Binding-site contacts:
Ligand atom C5 contacts residue TYR196 of chain 1.A at 3.6 Å (hydrophobic).
Ligand atom CL7 contacts residue THR148 of chain 1.A at 3.4 Å.
Ligand atom N16 contacts residue TYR189 of chain 1.A at 2.7 Å (h-bond).
Ligand atom N16 contacts residue CYS191 of chain 1.A at 3.9 Å.
Ligand atom C13 contacts residue TRP147 of chain 1.A at 3.2 Å (hydrophobic).
Ligand atom C6 contacts residue TRP147 of chain 1.A at 3.9 Å (hydrophobic).
Ligand atom C12 contacts residue TRP147 of chain 1.A at 3.8 Å (hydrophobic).
Ligand atom C1 contacts residue TRP147 of chain 1.A at 4.0 Å (hydrophobic).
Ligand atom C12 contacts residue TYR93 of chain 1.A at 3.6 Å (hydrophobic).
Ligand atom N16 contacts residue THR188 of chain 1.A at 3.5 Å.
Ligand atom N14 contacts residue TYR189 of chain 1.A at 4.1 Å.
Ligand atom C10 contacts residue TYR196 of chain 1.A at 4.0 Å (hydrophobic).
Ligand atom C15 contacts residue CYS191 of chain 1.A at 3.4 Å (hydrophobic).
Ligand atom N14 contacts residue CYS192 of chain 1.A at 3.6 Å.
Ligand atom C4 contacts residue MET118 of chain 1.B at 4.0 Å (hydrophobic).
Ligand atom N14 contacts residue CYS191 of chain 1.A at 3.2 Å (h-bond).
Ligand atom N9 contacts residue TRP147 of chain 1.A at 3.9 Å.
Ligand atom C3 contacts residue TRP147 of chain 1.A at 3.3 Å (hydrophobic).
Ligand atom C6 contacts residue LEU116 of chain 1.B at 3.9 Å (hydrophobic).
Ligand atom S11 contacts residue TYR196 of chain 1.A at 3.5 Å.
Ligand atom N16 contacts residue TYR196 of chain 1.A at 3.8 Å.
Ligand atom C15 contacts residue TYR196 of chain 1.A at 3.6 Å (hydrophobic).
Ligand atom C1 contacts residue THR148 of chain 1.A at 3.7 Å.
Ligand atom CL7 contacts residue LEU106 of chain 1.B at 3.8 Å.
Ligand atom N2 contacts residue TRP147 of chain 1.A at 3.5 Å (h-bond).
Ligand atom C6 contacts residue TYR196 of chain 1.A at 3.8 Å (hydrophobic).
Ligand atom S11 contacts residue VAL187 of chain 1.A at 3.9 Å.
Ligand atom C4 contacts residue TRP147 of chain 1.A at 3.6 Å (hydrophobic).
Ligand atom C8 contacts residue MET118 of chain 1.B at 3.9 Å (hydrophobic).
Ligand atom N2 contacts residue THR148 of chain 1.A at 3.9 Å.
Ligand atom C3 contacts residue MET118 of chain 1.B at 3.2 Å (hydrophobic).
Ligand atom C15 contacts residue CYS192 of chain 1.A at 3.9 Å (hydrophobic).
Ligand atom C5 contacts residue TRP147 of chain 1.A at 3.7 Å (hydrophobic).
Ligand atom N2 contacts residue MET118 of chain 1.B at 3.5 Å (h-bond).
Ligand atom CL7 contacts residue LEU116 of chain 1.B at 3.6 Å.
Ligand atom C12 contacts residue SER146 of chain 1.A at 4.0 Å.
Ligand atom CL7 contacts residue ARG108 of chain 1.B at 3.6 Å.
Ligand atom N14 contacts residue TYR196 of chain 1.A at 3.8 Å.
Ligand atom C15 contacts residue TYR189 of chain 1.A at 3.6 Å (hydrophobic).
Ligand atom C5 contacts residue CYS192 of chain 1.A at 3.9 Å (hydrophobic).

Sequence of chain 1.B:
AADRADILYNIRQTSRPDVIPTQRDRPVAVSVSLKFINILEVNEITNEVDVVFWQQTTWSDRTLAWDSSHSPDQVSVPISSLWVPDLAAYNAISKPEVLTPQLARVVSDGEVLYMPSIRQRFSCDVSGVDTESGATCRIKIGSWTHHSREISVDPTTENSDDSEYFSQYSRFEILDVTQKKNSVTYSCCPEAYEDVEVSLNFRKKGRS

A protein and the small-molecule ligand that binds it are described below.
Small molecule (SMILES): N#C/N=C1\SCCN1Cc1ccc(Cl)nc1

Sequence of chain 1.A:
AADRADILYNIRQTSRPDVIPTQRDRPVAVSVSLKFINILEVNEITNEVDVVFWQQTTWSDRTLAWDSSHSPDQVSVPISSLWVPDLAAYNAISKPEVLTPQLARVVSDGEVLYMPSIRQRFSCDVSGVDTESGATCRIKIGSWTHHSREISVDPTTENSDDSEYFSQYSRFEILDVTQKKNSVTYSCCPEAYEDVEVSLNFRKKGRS